Sequence of chain 1.A:
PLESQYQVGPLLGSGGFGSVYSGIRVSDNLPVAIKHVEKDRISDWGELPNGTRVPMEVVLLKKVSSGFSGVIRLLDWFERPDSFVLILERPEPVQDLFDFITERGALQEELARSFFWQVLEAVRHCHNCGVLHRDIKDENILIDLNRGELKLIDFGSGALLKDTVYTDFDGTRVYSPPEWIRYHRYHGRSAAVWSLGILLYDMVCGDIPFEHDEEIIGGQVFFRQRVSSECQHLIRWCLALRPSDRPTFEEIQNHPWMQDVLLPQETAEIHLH

This protein binds this small molecule.
Small molecule (SMILES): CN(C)C[C@@H]1CCn2cc(c3ccccc32)C2=C(C(=O)NC2=O)c2cn(c3ccccc23)CCO1

Binding-site contacts:
Ligand atom CBA contacts residue LEU174 of chain 1.A at 3.5 Å (hydrophobic).
Ligand atom CAH contacts residue ALA65 of chain 1.A at 3.9 Å (hydrophobic).
Ligand atom CAG contacts residue LEU174 of chain 1.A at 3.5 Å (hydrophobic).
Ligand atom CBI contacts residue ASN172 of chain 1.A at 3.8 Å.
Ligand atom CBJ contacts residue GLU171 of chain 1.A at 3.4 Å.
Ligand atom CAO contacts residue ILE185 of chain 1.A at 3.8 Å (hydrophobic).
Ligand atom CAP contacts residue ASP186 of chain 1.A at 3.7 Å.
Ligand atom CAQ contacts residue LEU44 of chain 1.A at 3.8 Å (hydrophobic).
Ligand atom CAJ contacts residue LEU44 of chain 1.A at 3.7 Å (hydrophobic).
Ligand atom OAB contacts residue LEU174 of chain 1.A at 3.4 Å.
Ligand atom NAD contacts residue ALA65 of chain 1.A at 3.4 Å.
Ligand atom OAB contacts residue ARG122 of chain 1.A at 3.2 Å.
Ligand atom CAL contacts residue LEU174 of chain 1.A at 3.7 Å (hydrophobic).
Ligand atom CAJ contacts residue ARG122 of chain 1.A at 3.7 Å.
Ligand atom CBA contacts residue ASP128 of chain 1.A at 3.6 Å.
Ligand atom CAE contacts residue ALA65 of chain 1.A at 3.3 Å (hydrophobic).
Ligand atom CAZ contacts residue ASP186 of chain 1.A at 3.9 Å.
Ligand atom CAI contacts residue LEU44 of chain 1.A at 3.5 Å (hydrophobic).
Ligand atom CAY contacts residue VAL52 of chain 1.A at 3.7 Å (hydrophobic).
Ligand atom CBC contacts residue ASP128 of chain 1.A at 3.5 Å.
Ligand atom OAB contacts residue PRO123 of chain 1.A at 3.1 Å.
Ligand atom NAT contacts residue LEU174 of chain 1.A at 3.5 Å.
Ligand atom CBI contacts residue GLU171 of chain 1.A at 3.3 Å.
Ligand atom NAW contacts residue VAL52 of chain 1.A at 3.8 Å.
Ligand atom CAV contacts residue VAL52 of chain 1.A at 3.8 Å (hydrophobic).
Ligand atom CAX contacts residue VAL52 of chain 1.A at 3.6 Å (hydrophobic).
Ligand atom CAR contacts residue VAL126 of chain 1.A at 3.8 Å (hydrophobic).
Ligand atom CAI contacts residue VAL126 of chain 1.A at 3.3 Å (hydrophobic).
Ligand atom CAQ contacts residue VAL126 of chain 1.A at 3.4 Å (hydrophobic).
Ligand atom CAC contacts residue GLU121 of chain 1.A at 3.7 Å.
Ligand atom CAJ contacts residue VAL126 of chain 1.A at 3.6 Å (hydrophobic).
Ligand atom OAF contacts residue ALA65 of chain 1.A at 3.3 Å.
Ligand atom NAD contacts residue GLU121 of chain 1.A at 2.8 Å (salt-bridge).
Ligand atom OAB contacts residue GLU121 of chain 1.A at 3.7 Å.
Ligand atom CAU contacts residue LEU174 of chain 1.A at 3.4 Å (hydrophobic).
Ligand atom CAY contacts residue PHE49 of chain 1.A at 3.5 Å (hydrophobic).
Ligand atom CAE contacts residue GLU121 of chain 1.A at 3.8 Å.
Ligand atom OAF contacts residue LEU120 of chain 1.A at 3.5 Å.
Ligand atom CAC contacts residue LEU174 of chain 1.A at 3.4 Å (hydrophobic).
Ligand atom CBD contacts residue PHE49 of chain 1.A at 3.7 Å (hydrophobic).